Sequence of chain 1.A:
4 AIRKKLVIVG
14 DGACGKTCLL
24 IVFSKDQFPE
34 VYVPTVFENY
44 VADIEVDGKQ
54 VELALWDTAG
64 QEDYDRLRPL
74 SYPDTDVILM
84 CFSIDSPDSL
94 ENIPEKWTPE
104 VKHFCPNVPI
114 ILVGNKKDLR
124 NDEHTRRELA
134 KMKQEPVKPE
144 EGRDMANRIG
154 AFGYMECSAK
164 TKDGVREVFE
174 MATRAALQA

The small molecule below binds the protein below.
Small molecule (SMILES): Cc1nsc(N2C[C@@H](C)O[C@@H](C)C2)n1

Binding-site contacts:
Ligand atom N1 contacts residue PHE107 of chain 1.A at 3.8 Å.
Ligand atom N2 contacts residue ASP68 of chain 1.A at 4.3 Å.
Ligand atom C contacts residue HIS106 of chain 1.A at 4.0 Å.
Ligand atom N2 contacts residue PHE107 of chain 1.A at 3.9 Å.
Ligand atom C7 contacts residue PHE107 of chain 1.A at 3.9 Å (hydrophobic).
Ligand atom N contacts residue HIS106 of chain 1.A at 4.0 Å.
Ligand atom C1 contacts residue HIS106 of chain 1.A at 4.3 Å.
Ligand atom C8 contacts residue PRO72 of chain 1.A at 4.3 Å (hydrophobic).
Ligand atom C7 contacts residue ASP68 of chain 1.A at 4.3 Å.
Ligand atom C8 contacts residue GLU103 of chain 1.A at 4.0 Å.
Ligand atom O contacts residue HIS106 of chain 1.A at 4.3 Å.
Ligand atom C6 contacts residue HIS106 of chain 1.A at 4.4 Å.
Ligand atom C5 contacts residue GLU103 of chain 1.A at 4.2 Å.
Ligand atom C8 contacts residue ASP68 of chain 1.A at 3.4 Å.
Ligand atom S contacts residue PHE107 of chain 1.A at 4.0 Å.
Ligand atom C8 contacts residue ARG71 of chain 1.A at 4.0 Å.
Ligand atom C3 contacts residue GLU103 of chain 1.A at 4.4 Å.
Ligand atom C3 contacts residue PRO102 of chain 1.A at 4.5 Å (hydrophobic).
Ligand atom C8 contacts residue PHE107 of chain 1.A at 4.3 Å (hydrophobic).
Ligand atom C3 contacts residue HIS106 of chain 1.A at 4.0 Å.
Ligand atom C2 contacts residue HIS106 of chain 1.A at 3.6 Å.
Ligand atom C6 contacts residue PHE107 of chain 1.A at 4.1 Å (hydrophobic).
Ligand atom C5 contacts residue PRO102 of chain 1.A at 3.5 Å (hydrophobic).